Sequence of chain 2.B:
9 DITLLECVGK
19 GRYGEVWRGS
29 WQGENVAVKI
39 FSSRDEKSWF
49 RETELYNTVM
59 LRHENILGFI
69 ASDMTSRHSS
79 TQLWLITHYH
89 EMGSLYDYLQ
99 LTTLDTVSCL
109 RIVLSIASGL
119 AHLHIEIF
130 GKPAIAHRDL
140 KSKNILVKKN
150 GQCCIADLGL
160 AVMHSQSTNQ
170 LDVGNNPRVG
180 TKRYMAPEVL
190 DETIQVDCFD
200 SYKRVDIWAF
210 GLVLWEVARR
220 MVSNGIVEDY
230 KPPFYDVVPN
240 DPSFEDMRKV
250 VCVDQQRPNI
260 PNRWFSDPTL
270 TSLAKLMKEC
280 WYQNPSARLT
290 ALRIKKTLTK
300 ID

Sequence of chain 1.A:
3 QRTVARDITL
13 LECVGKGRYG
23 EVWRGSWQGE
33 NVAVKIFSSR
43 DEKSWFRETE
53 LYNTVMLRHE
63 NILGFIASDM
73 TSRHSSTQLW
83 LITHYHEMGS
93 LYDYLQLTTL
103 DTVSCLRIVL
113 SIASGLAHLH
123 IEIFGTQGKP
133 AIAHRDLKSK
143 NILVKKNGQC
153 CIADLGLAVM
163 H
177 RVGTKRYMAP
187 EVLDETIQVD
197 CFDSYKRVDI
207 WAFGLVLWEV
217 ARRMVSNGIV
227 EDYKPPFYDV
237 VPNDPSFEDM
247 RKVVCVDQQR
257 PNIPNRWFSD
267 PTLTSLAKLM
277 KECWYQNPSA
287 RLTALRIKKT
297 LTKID

Binding-site contacts:
Ligand atom C13 contacts residue LU81 of chain 1.J at 3.4 Å.
Ligand atom C32 contacts residue ALA69 of chain 1.A at 3.6 Å (hydrophobic).
Ligand atom C07 contacts residue VAL6 of chain 1.A at 3.5 Å (hydrophobic).
Ligand atom O02 contacts residue TRP29 of chain 1.A at 3.9 Å.
Ligand atom C29 contacts residue ARG8 of chain 1.A at 3.3 Å.
Ligand atom C25 contacts residue GLN80 of chain 2.B at 3.8 Å.
Ligand atom C12 contacts residue LU81 of chain 1.J at 3.5 Å.
Ligand atom C07 contacts residue ALA7 of chain 1.A at 3.4 Å (hydrophobic).
Ligand atom C22 contacts residue EDO1 of chain 1.Q at 3.5 Å.
Ligand atom C17 contacts residue LU81 of chain 1.J at 3.5 Å.
Ligand atom C01 contacts residue TRP29 of chain 1.A at 3.5 Å (hydrophobic).
Ligand atom C12 contacts residue GLN80 of chain 2.B at 3.7 Å.
Ligand atom O28 contacts residue ASP71 of chain 2.B at 3.2 Å (salt-bridge).
Ligand atom N18 contacts residue LU81 of chain 1.J at 3.4 Å.
Ligand atom C11 contacts residue LU81 of chain 1.J at 3.6 Å.
Ligand atom C25 contacts residue THR73 of chain 2.B at 3.1 Å.
Ligand atom C27 contacts residue ARG8 of chain 1.A at 3.4 Å.
Ligand atom C19 contacts residue LU81 of chain 1.J at 3.9 Å.
Ligand atom C16 contacts residue LU81 of chain 1.J at 3.9 Å.
Ligand atom O31 contacts residue ASP71 of chain 2.B at 3.6 Å (salt-bridge).
Ligand atom C26 contacts residue THR73 of chain 2.B at 3.8 Å.
Ligand atom C25 contacts residue TRP82 of chain 2.B at 3.4 Å (hydrophobic).
Ligand atom C21 contacts residue EDO1 of chain 1.Q at 3.6 Å.
Ligand atom C06 contacts residue VAL6 of chain 1.A at 3.6 Å (hydrophobic).
Ligand atom C26 contacts residue VAL6 of chain 1.A at 3.5 Å (hydrophobic).
Ligand atom C04 contacts residue ALA7 of chain 1.A at 3.8 Å (hydrophobic).
Ligand atom C13 contacts residue GLN80 of chain 2.B at 3.5 Å.
Ligand atom C07 contacts residue TRP29 of chain 1.A at 3.8 Å (hydrophobic).
Ligand atom C09 contacts residue LU81 of chain 1.J at 3.5 Å.
Ligand atom N08 contacts residue VAL6 of chain 1.A at 3.8 Å.
Ligand atom C29 contacts residue TRP82 of chain 2.B at 3.6 Å (hydrophobic).
Ligand atom O28 contacts residue ARG8 of chain 1.A at 2.9 Å (salt-bridge).
Ligand atom C24 contacts residue VAL6 of chain 1.A at 3.9 Å (hydrophobic).
Ligand atom C27 contacts residue THR73 of chain 2.B at 3.7 Å.
Ligand atom C29 contacts residue ASP71 of chain 2.B at 3.4 Å.
Ligand atom C10 contacts residue LU81 of chain 1.J at 3.8 Å.
Ligand atom C30 contacts residue THR73 of chain 2.B at 3.9 Å.
Ligand atom C26 contacts residue ARG8 of chain 1.A at 3.8 Å.
Ligand atom C30 contacts residue ARG8 of chain 1.A at 3.8 Å.
Ligand atom C32 contacts residue ASP71 of chain 2.B at 3.1 Å.

A small-molecule ligand and the protein it binds are described below.
Small molecule (SMILES): COc1cc(-c2cncc(-c3ccc(C4CCN(C)CC4)cc3)c2C)cc(OC)c1OC